Binding-site contacts:
Ligand atom N8 contacts residue PHE96 of chain 1.B at 3.4 Å.
Ligand atom N8 contacts residue ALA51 of chain 1.B at 4.2 Å.
Ligand atom C4 contacts residue LEU312 of chain 1.D at 4.4 Å (hydrophobic).
Ligand atom C3 contacts residue LEU119 of chain 1.B at 4.3 Å (hydrophobic).
Ligand atom C3 contacts residue VAL297 of chain 1.B at 3.5 Å (hydrophobic).
Ligand atom C1 contacts residue ALA51 of chain 1.B at 4.1 Å (hydrophobic).
Ligand atom C6 contacts residue ALA51 of chain 1.B at 4.3 Å (hydrophobic).
Ligand atom N8 contacts residue ZN1 of chain 1.I at 4.1 Å.
Ligand atom C2 contacts residue NAI1 of chain 1.K at 3.5 Å.
Ligand atom O9 contacts residue CYS49 of chain 1.B at 3.5 Å (h-bond).
Ligand atom N8 contacts residue LEU144 of chain 1.B at 3.9 Å.
Ligand atom C7 contacts residue ZN1 of chain 1.I at 2.7 Å.
Ligand atom O9 contacts residue ALA51 of chain 1.B at 3.2 Å.
Ligand atom C6 contacts residue LEU119 of chain 1.B at 3.7 Å (hydrophobic).
Ligand atom O9 contacts residue NAI1 of chain 1.K at 3.0 Å.
Ligand atom O9 contacts residue ZN1 of chain 1.I at 2.2 Å.
Ligand atom C7 contacts residue CYS177 of chain 1.B at 3.6 Å (hydrophobic).
Ligand atom C1 contacts residue PHE96 of chain 1.B at 4.2 Å (hydrophobic).
Ligand atom C5 contacts residue LEU60 of chain 1.B at 3.7 Å (hydrophobic).
Ligand atom C7 contacts residue PHE96 of chain 1.B at 3.9 Å (hydrophobic).
Ligand atom O9 contacts residue CYS177 of chain 1.B at 3.4 Å (h-bond).
Ligand atom N8 contacts residue NAI1 of chain 1.K at 4.3 Å.
Ligand atom N8 contacts residue HIS70 of chain 1.B at 4.2 Å.
Ligand atom C7 contacts residue HIS70 of chain 1.B at 3.1 Å.
Ligand atom C6 contacts residue LEU144 of chain 1.B at 4.2 Å (hydrophobic).
Ligand atom C6 contacts residue LEU60 of chain 1.B at 3.9 Å (hydrophobic).
Ligand atom C3 contacts residue NAI1 of chain 1.K at 3.6 Å.
Ligand atom C3 contacts residue LEU312 of chain 1.D at 4.4 Å (hydrophobic).
Ligand atom O9 contacts residue HIS70 of chain 1.B at 3.2 Å (h-bond).
Ligand atom C4 contacts residue VAL297 of chain 1.B at 3.6 Å (hydrophobic).
Ligand atom C5 contacts residue VAL297 of chain 1.B at 3.6 Å (hydrophobic).
Ligand atom C7 contacts residue ALA51 of chain 1.B at 3.7 Å (hydrophobic).
Ligand atom C2 contacts residue PHE96 of chain 1.B at 3.7 Å (hydrophobic).
Ligand atom C1 contacts residue NAI1 of chain 1.K at 4.1 Å.
Ligand atom C5 contacts residue LEU119 of chain 1.B at 3.6 Å (hydrophobic).
Ligand atom C7 contacts residue NAI1 of chain 1.K at 3.9 Å.
Ligand atom C4 contacts residue LEU119 of chain 1.B at 3.6 Å (hydrophobic).

The small molecule below binds the protein below.
Small molecule (SMILES): O=CNC1CCCCC1

Sequence of chain 1.D:
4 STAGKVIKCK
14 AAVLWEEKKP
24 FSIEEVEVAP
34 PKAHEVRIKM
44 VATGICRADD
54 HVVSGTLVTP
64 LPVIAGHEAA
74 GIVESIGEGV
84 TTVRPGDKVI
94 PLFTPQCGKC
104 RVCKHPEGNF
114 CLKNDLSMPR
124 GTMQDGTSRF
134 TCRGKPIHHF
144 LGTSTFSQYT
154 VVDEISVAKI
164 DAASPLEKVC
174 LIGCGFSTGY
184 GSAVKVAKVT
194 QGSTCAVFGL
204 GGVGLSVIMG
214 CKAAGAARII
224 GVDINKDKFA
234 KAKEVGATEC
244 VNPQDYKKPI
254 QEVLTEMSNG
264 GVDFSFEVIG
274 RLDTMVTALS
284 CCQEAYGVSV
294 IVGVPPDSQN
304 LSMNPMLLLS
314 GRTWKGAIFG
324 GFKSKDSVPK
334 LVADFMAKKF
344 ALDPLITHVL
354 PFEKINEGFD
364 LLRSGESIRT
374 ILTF

Sequence of chain 1.B:
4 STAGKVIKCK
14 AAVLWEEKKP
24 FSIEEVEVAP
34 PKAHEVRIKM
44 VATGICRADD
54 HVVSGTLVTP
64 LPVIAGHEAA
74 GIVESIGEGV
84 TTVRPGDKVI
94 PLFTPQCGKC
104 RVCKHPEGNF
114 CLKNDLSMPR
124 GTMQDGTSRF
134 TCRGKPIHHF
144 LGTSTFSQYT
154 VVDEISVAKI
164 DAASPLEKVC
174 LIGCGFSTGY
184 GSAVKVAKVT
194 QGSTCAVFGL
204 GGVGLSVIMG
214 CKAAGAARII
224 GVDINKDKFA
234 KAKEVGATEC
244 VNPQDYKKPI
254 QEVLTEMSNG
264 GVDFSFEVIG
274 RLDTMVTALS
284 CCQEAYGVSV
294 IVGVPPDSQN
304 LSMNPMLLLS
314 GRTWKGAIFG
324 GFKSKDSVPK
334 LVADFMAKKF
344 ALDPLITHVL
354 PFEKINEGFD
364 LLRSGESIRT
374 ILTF